Binding-site contacts:
Ligand atom C10 contacts residue ASN272 of chain 48.C at 3.9 Å.
Ligand atom O10 contacts residue PHE75 of chain 48.D at 3.8 Å.
Ligand atom C11 contacts residue PHE65 of chain 48.C at 3.4 Å (hydrophobic).
Ligand atom C1 contacts residue LYS68 of chain 48.C at 3.6 Å.
Ligand atom O1A contacts residue LYS68 of chain 48.C at 2.8 Å.
Ligand atom C11 contacts residue GLN278 of chain 48.C at 3.5 Å.
Ligand atom O8 contacts residue LYS68 of chain 48.C at 3.4 Å.
Ligand atom O9 contacts residue LYS68 of chain 48.C at 2.9 Å (salt-bridge).
Ligand atom O8 contacts residue GLN278 of chain 48.C at 3.4 Å (h-bond).
Ligand atom O1B contacts residue SER274 of chain 48.C at 2.9 Å (h-bond).
Ligand atom C9 contacts residue LYS68 of chain 48.C at 3.8 Å.
Ligand atom O1A contacts residue THR276 of chain 48.C at 2.3 Å (h-bond).
Ligand atom O1B contacts residue LYS68 of chain 48.C at 3.9 Å.
Ligand atom N5 contacts residue GLN278 of chain 48.C at 3.7 Å.
Ligand atom C10 contacts residue PHE75 of chain 48.D at 4.1 Å (hydrophobic).
Ligand atom C7 contacts residue GLN278 of chain 48.C at 3.8 Å.
Ligand atom C5 contacts residue ASN272 of chain 48.C at 4.2 Å.
Ligand atom C11 contacts residue HIS138 of chain 48.B at 3.1 Å.
Ligand atom C9 contacts residue GLN278 of chain 48.C at 3.1 Å.
Ligand atom O7 contacts residue LEU62 of chain 48.C at 4.0 Å.
Ligand atom O1B contacts residue THR276 of chain 48.C at 3.5 Å (h-bond).
Ligand atom C11 contacts residue ASN272 of chain 48.C at 3.6 Å.
Ligand atom C1 contacts residue SER274 of chain 48.C at 4.1 Å.
Ligand atom C11 contacts residue PHE75 of chain 48.D at 3.3 Å (hydrophobic).
Ligand atom O1A contacts residue ASN272 of chain 48.C at 3.6 Å (h-bond).
Ligand atom C6 contacts residue LYS68 of chain 48.C at 4.2 Å.
Ligand atom O8 contacts residue ASN272 of chain 48.C at 3.4 Å (h-bond).
Ligand atom O9 contacts residue GLN278 of chain 48.C at 3.9 Å.
Ligand atom C8 contacts residue GLN278 of chain 48.C at 3.6 Å.
Ligand atom C1 contacts residue THR276 of chain 48.C at 3.2 Å.
Ligand atom C11 contacts residue SER274 of chain 48.C at 4.1 Å.
Ligand atom C11 contacts residue THR276 of chain 48.C at 3.3 Å.
Ligand atom C11 contacts residue PHE270 of chain 48.C at 3.8 Å (hydrophobic).
Ligand atom C1 contacts residue ASN272 of chain 48.C at 4.1 Å.
Ligand atom N5 contacts residue ASN272 of chain 48.C at 3.2 Å (h-bond).
Ligand atom O9 contacts residue LEU67 of chain 48.C at 3.4 Å.
Ligand atom O8 contacts residue THR276 of chain 48.C at 3.6 Å.
Ligand atom C10 contacts residue GLN278 of chain 48.C at 4.0 Å.
Ligand atom C6 contacts residue ASN272 of chain 48.C at 3.7 Å.
Ligand atom C9 contacts residue LEU67 of chain 48.C at 4.1 Å (hydrophobic).

A small-molecule ligand and the protein it binds are described below.
Small molecule (SMILES): CC(=O)N[C@H]1[C@H]([C@H](O)[C@H](O)CO)O[C@@](O[C@H](CO)[C@@H](O)[C@@H]2O[C@@H](C(=O)O)C[C@H](O)[C@H]2NC(C)=O)(C(=O)O)C[C@@H]1O

Sequence of chain 48.C:
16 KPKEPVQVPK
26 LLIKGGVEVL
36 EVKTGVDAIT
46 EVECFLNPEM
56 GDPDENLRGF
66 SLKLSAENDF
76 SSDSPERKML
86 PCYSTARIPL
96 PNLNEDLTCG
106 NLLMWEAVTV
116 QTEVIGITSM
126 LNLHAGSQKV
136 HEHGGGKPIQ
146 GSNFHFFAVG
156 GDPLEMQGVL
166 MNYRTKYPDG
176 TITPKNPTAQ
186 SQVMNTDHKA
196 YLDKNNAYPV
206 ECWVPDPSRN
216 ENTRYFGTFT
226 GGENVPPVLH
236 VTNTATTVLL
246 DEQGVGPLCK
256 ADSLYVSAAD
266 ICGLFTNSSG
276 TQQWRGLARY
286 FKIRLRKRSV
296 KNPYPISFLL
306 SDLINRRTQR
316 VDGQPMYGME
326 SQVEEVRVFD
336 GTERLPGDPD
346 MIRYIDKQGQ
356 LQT

Sequence of chain 48.D:
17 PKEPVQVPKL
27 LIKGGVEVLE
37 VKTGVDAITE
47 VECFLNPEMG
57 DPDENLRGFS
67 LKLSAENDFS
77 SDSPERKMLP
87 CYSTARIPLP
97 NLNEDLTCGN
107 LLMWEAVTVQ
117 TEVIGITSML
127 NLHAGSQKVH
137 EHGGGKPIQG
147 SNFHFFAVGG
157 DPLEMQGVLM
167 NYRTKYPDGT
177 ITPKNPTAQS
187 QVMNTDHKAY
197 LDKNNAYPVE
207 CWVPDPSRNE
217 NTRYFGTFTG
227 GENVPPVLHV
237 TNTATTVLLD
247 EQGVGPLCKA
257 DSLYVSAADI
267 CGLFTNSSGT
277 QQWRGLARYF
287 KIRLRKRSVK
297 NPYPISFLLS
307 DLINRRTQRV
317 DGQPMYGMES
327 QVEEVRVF

Sequence of chain 48.B:
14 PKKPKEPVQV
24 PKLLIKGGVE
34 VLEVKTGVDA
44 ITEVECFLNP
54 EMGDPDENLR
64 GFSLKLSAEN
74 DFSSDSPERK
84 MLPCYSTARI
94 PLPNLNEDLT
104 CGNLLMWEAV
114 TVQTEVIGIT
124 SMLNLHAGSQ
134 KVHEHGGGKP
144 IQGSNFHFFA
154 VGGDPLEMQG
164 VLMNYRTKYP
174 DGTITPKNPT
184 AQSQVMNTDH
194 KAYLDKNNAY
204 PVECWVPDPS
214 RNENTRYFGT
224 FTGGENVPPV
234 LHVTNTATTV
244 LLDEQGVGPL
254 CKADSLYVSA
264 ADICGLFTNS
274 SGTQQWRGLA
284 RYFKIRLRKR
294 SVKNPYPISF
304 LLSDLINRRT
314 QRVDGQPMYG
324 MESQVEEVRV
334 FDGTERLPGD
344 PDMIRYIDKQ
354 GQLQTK